Binding-site contacts:
Ligand atom C32 contacts residue GLY49 of chain 1.B at 3.4 Å.
Ligand atom O28 contacts residue ILE51 of chain 1.A at 3.6 Å.
Ligand atom C35 contacts residue ILE85 of chain 1.A at 3.5 Å (hydrophobic).
Ligand atom C33 contacts residue ALA29 of chain 1.B at 3.6 Å (hydrophobic).
Ligand atom C19 contacts residue GLY28 of chain 1.A at 3.7 Å.
Ligand atom C1 contacts residue GLY49 of chain 1.A at 3.4 Å.
Ligand atom C17 contacts residue GLY28 of chain 1.B at 3.6 Å.
Ligand atom O12 contacts residue ILE51 of chain 1.B at 3.6 Å.
Ligand atom C36 contacts residue GLY49 of chain 1.A at 3.5 Å.
Ligand atom C15 contacts residue ASP26 of chain 1.A at 3.1 Å.
Ligand atom O18 contacts residue GLY28 of chain 1.A at 3.1 Å (h-bond).
Ligand atom C45 contacts residue ASP31 of chain 1.B at 3.0 Å.
Ligand atom C17 contacts residue ASP26 of chain 1.B at 3.0 Å.
Ligand atom C23 contacts residue PRO82 of chain 1.B at 3.3 Å (hydrophobic).
Ligand atom O31 contacts residue PRO82 of chain 1.B at 3.3 Å.
Ligand atom O18 contacts residue ASP26 of chain 1.B at 2.6 Å (salt-bridge).
Ligand atom O5 contacts residue ASP31 of chain 1.A at 3.3 Å (salt-bridge).
Ligand atom C48 contacts residue PHE54 of chain 1.A at 3.6 Å (hydrophobic).
Ligand atom S47 contacts residue PHE54 of chain 1.A at 3.6 Å.
Ligand atom O31 contacts residue VAL83 of chain 1.B at 3.8 Å.
Ligand atom C15 contacts residue ASP26 of chain 1.B at 3.4 Å.
Ligand atom C20 contacts residue ILE51 of chain 1.A at 3.7 Å (hydrophobic).
Ligand atom C7 contacts residue ASP31 of chain 1.A at 3.7 Å.
Ligand atom C38 contacts residue ASP31 of chain 1.B at 3.5 Å.
Ligand atom C17 contacts residue ASP26 of chain 1.A at 3.5 Å.
Ligand atom O18 contacts residue ASP26 of chain 1.A at 2.6 Å (salt-bridge).
Ligand atom O6 contacts residue ASP30 of chain 1.A at 3.2 Å (salt-bridge).
Ligand atom C14 contacts residue ASP26 of chain 1.B at 3.7 Å.
Ligand atom O44 contacts residue ASP31 of chain 1.B at 2.8 Å (salt-bridge).
Ligand atom O41 contacts residue GLY49 of chain 1.B at 3.8 Å.
Ligand atom C25 contacts residue GLY28 of chain 1.B at 3.2 Å.
Ligand atom C23 contacts residue GLY50 of chain 1.A at 3.5 Å.
Ligand atom O29 contacts residue ILE51 of chain 1.A at 3.4 Å.
Ligand atom C26 contacts residue PRO82 of chain 1.B at 3.6 Å (hydrophobic).
Ligand atom N11 contacts residue GLY28 of chain 1.A at 3.4 Å (h-bond).
Ligand atom O29 contacts residue GLY50 of chain 1.B at 3.0 Å.
Ligand atom C4 contacts residue GLY49 of chain 1.A at 3.2 Å.
Ligand atom C38 contacts residue ALA29 of chain 1.B at 3.7 Å (hydrophobic).
Ligand atom C39 contacts residue GLY49 of chain 1.A at 3.8 Å.
Ligand atom C43 contacts residue PRO82 of chain 1.B at 3.3 Å (hydrophobic).

Sequence of chain 1.A:
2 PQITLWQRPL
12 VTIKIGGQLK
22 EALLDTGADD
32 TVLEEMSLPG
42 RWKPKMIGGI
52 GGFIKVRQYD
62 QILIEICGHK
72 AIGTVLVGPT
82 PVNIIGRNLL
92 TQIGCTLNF

A protein and the small-molecule ligand that binds it are described below.
Small molecule (SMILES): Cc1nc(COc2ccc(C[C@H](NC(=O)O[C@H]3CO[C@H]4OCC[C@H]43)[C@H](O)CN(CC(C)C)S(=O)(=O)c3ccc4c(c3)OCO4)cc2)cs1

Sequence of chain 1.B:
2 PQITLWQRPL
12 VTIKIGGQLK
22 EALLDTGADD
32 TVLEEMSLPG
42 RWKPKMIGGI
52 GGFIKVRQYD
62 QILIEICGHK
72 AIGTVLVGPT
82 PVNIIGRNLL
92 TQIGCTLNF